A small-molecule ligand and the protein it binds are described below.
Small molecule (SMILES): OC[C@H]1O[C@@H](S[C@@H]2O[C@H](CO)[C@H](O)[C@H](O)[C@H]2O)[C@H](O)[C@@H](O)[C@H]1O

Binding-site contacts:
Ligand atom C6 contacts residue GLN56 of chain 1.B at 4.0 Å.
Ligand atom O5 contacts residue GLN56 of chain 1.B at 3.4 Å.
Ligand atom C3 contacts residue GLU51 of chain 1.B at 4.2 Å.
Ligand atom C4 contacts residue GLU51 of chain 1.B at 3.2 Å.
Ligand atom O3 contacts residue GLU51 of chain 1.B at 3.9 Å.
Ligand atom O2 contacts residue ASN90 of chain 1.B at 2.9 Å (h-bond).
Ligand atom C6 contacts residue HIS57 of chain 1.B at 3.5 Å.
Ligand atom C5 contacts residue GLN56 of chain 1.B at 4.1 Å.
Ligand atom O3 contacts residue ASN90 of chain 1.B at 2.8 Å (h-bond).
Ligand atom O4 contacts residue LYS91 of chain 1.B at 2.7 Å (salt-bridge).
Ligand atom C6 contacts residue TYR12 of chain 1.B at 4.3 Å (hydrophobic).
Ligand atom C6 contacts residue TRP88 of chain 1.B at 3.7 Å (hydrophobic).
Ligand atom C3 contacts residue GLN56 of chain 1.B at 4.1 Å.
Ligand atom C2 contacts residue LYS91 of chain 1.B at 3.8 Å.
Ligand atom C3 contacts residue LYS91 of chain 1.B at 3.5 Å.
Ligand atom C2 contacts residue ASN90 of chain 1.B at 3.9 Å.
Ligand atom O6 contacts residue TYR12 of chain 1.B at 3.6 Å.
Ligand atom O3 contacts residue TRP88 of chain 1.B at 3.8 Å.
Ligand atom C3 contacts residue TRP88 of chain 1.B at 3.7 Å (hydrophobic).
Ligand atom O3 contacts residue LYS91 of chain 1.B at 2.8 Å (salt-bridge).
Ligand atom C4 contacts residue GLN56 of chain 1.B at 4.2 Å.
Ligand atom O6 contacts residue TRP88 of chain 1.B at 4.1 Å.
Ligand atom C2 contacts residue GLN56 of chain 1.B at 3.8 Å.
Ligand atom O6 contacts residue HIS57 of chain 1.B at 3.8 Å.
Ligand atom O4 contacts residue GLU51 of chain 1.B at 2.7 Å (salt-bridge).
Ligand atom O4 contacts residue HIS57 of chain 1.B at 4.4 Å.
Ligand atom C2 contacts residue GLN56 of chain 1.B at 4.4 Å.
Ligand atom C4 contacts residue LYS91 of chain 1.B at 3.6 Å.
Ligand atom C1 contacts residue GLN56 of chain 1.B at 3.7 Å.
Ligand atom S1 contacts residue GLN56 of chain 1.B at 4.0 Å.
Ligand atom C4 contacts residue TRP88 of chain 1.B at 3.7 Å (hydrophobic).
Ligand atom C3 contacts residue ASN90 of chain 1.B at 3.7 Å.
Ligand atom O6 contacts residue GLN61 of chain 1.B at 3.1 Å (h-bond).
Ligand atom C5 contacts residue TRP88 of chain 1.B at 3.6 Å (hydrophobic).
Ligand atom O6 contacts residue GLN56 of chain 1.B at 4.1 Å.
Ligand atom O6 contacts residue TRP88 of chain 1.B at 3.7 Å.
Ligand atom O2 contacts residue GLN56 of chain 1.B at 3.3 Å (h-bond).
Ligand atom C6 contacts residue GLN61 of chain 1.B at 4.0 Å.
Ligand atom O4 contacts residue GLN56 of chain 1.B at 3.1 Å (h-bond).
Ligand atom C1 contacts residue GLN56 of chain 1.B at 4.3 Å.

Sequence of chain 1.B:
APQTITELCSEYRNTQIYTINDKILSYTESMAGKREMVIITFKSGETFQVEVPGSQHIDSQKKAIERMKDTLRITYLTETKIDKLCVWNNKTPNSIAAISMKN